Binding-site contacts:
Ligand atom C7 contacts residue ASN118 of chain 1.D at 3.0 Å.
Ligand atom C7 contacts residue HIS220 of chain 1.D at 4.3 Å.
Ligand atom C2 contacts residue THR120 of chain 1.D at 4.4 Å.
Ligand atom C1 contacts residue ASN118 of chain 1.D at 1.4 Å.
Ligand atom C8 contacts residue LEU161 of chain 1.D at 3.5 Å (hydrophobic).
Ligand atom C5 contacts residue THR120 of chain 1.D at 4.1 Å.
Ligand atom O5 contacts residue ASN118 of chain 1.D at 2.4 Å (h-bond).
Ligand atom C8 contacts residue ILE156 of chain 1.D at 3.9 Å (hydrophobic).
Ligand atom O7 contacts residue ASN118 of chain 1.D at 2.9 Å (h-bond).
Ligand atom C8 contacts residue ASN118 of chain 1.D at 4.2 Å.
Ligand atom C4 contacts residue ASN118 of chain 1.D at 4.2 Å.
Ligand atom C3 contacts residue THR120 of chain 1.D at 4.4 Å.
Ligand atom C3 contacts residue ASN118 of chain 1.D at 3.8 Å.
Ligand atom C1 contacts residue THR120 of chain 1.D at 3.6 Å.
Ligand atom N2 contacts residue ASN118 of chain 1.D at 2.8 Å (h-bond).
Ligand atom C7 contacts residue ILE156 of chain 1.D at 4.3 Å (hydrophobic).
Ligand atom C5 contacts residue ASN118 of chain 1.D at 3.6 Å.
Ligand atom C8 contacts residue ARG157 of chain 1.D at 4.3 Å.
Ligand atom O6 contacts residue PRO122 of chain 1.D at 4.4 Å.
Ligand atom N2 contacts residue THR120 of chain 1.D at 4.5 Å.
Ligand atom O7 contacts residue ILE156 of chain 1.D at 4.0 Å.
Ligand atom O5 contacts residue THR120 of chain 1.D at 4.0 Å.
Ligand atom C6 contacts residue THR120 of chain 1.D at 4.3 Å.
Ligand atom C8 contacts residue SER158 of chain 1.D at 3.7 Å.
Ligand atom C7 contacts residue LEU161 of chain 1.D at 4.2 Å (hydrophobic).
Ligand atom C2 contacts residue ASN118 of chain 1.D at 2.4 Å.
Ligand atom O7 contacts residue HIS220 of chain 1.D at 3.3 Å (h-bond).
Ligand atom O7 contacts residue LEU161 of chain 1.D at 4.3 Å.
Ligand atom O6 contacts residue THR120 of chain 1.D at 3.8 Å.

Sequence of chain 1.D:
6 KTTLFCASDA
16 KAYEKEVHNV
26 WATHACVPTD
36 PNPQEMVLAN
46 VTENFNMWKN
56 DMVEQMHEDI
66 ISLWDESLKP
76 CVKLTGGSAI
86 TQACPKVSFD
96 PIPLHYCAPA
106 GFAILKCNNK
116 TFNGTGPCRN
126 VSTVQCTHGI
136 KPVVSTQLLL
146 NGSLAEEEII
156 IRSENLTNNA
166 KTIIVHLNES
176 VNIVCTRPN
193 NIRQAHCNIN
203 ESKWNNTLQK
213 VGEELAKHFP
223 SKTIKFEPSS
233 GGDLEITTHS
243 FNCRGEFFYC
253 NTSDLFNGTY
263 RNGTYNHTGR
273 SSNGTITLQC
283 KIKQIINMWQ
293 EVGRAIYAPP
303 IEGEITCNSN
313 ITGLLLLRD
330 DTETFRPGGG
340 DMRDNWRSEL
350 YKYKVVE

A small-molecule ligand and the protein it binds are described below.
Small molecule (SMILES): CC(=O)N[C@@H]1[C@@H](O)[C@H](O)[C@@H](CO)O[C@H]1O